This small molecule binds to this protein.
Small molecule (SMILES): CC(=O)N[C@H]1[C@H](O[C@H]2[C@H](O)[C@@H](NC(C)=O)CO[C@@H]2CO)O[C@H](CO)[C@@H](O)[C@@H]1O

Binding-site contacts:
Ligand atom C8 contacts residue ASN700 of chain 1.C at 4.1 Å.
Ligand atom C3 contacts residue ASN700 of chain 1.C at 3.7 Å.
Ligand atom N2 contacts residue ASN700 of chain 1.C at 2.8 Å (h-bond).
Ligand atom C1 contacts residue ASN700 of chain 1.C at 1.4 Å.
Ligand atom C2 contacts residue ASN700 of chain 1.C at 2.4 Å.
Ligand atom C7 contacts residue ASN700 of chain 1.C at 3.1 Å.
Ligand atom C1 contacts residue LEU905 of chain 1.C at 4.3 Å (hydrophobic).
Ligand atom C5 contacts residue LEU905 of chain 1.C at 4.2 Å (hydrophobic).
Ligand atom C5 contacts residue GLN909 of chain 1.C at 4.5 Å.
Ligand atom C5 contacts residue ASN700 of chain 1.C at 3.5 Å.
Ligand atom O5 contacts residue ASN700 of chain 1.C at 2.2 Å (h-bond).
Ligand atom C3 contacts residue LEU905 of chain 1.C at 4.4 Å (hydrophobic).
Ligand atom O7 contacts residue ASN700 of chain 1.C at 3.3 Å (h-bond).
Ligand atom O6 contacts residue GLN909 of chain 1.C at 3.2 Å (h-bond).
Ligand atom C6 contacts residue ASN700 of chain 1.C at 4.5 Å.
Ligand atom C4 contacts residue ASN700 of chain 1.C at 4.1 Å.
Ligand atom C6 contacts residue GLN909 of chain 1.C at 4.3 Å.

Sequence of chain 1.C:
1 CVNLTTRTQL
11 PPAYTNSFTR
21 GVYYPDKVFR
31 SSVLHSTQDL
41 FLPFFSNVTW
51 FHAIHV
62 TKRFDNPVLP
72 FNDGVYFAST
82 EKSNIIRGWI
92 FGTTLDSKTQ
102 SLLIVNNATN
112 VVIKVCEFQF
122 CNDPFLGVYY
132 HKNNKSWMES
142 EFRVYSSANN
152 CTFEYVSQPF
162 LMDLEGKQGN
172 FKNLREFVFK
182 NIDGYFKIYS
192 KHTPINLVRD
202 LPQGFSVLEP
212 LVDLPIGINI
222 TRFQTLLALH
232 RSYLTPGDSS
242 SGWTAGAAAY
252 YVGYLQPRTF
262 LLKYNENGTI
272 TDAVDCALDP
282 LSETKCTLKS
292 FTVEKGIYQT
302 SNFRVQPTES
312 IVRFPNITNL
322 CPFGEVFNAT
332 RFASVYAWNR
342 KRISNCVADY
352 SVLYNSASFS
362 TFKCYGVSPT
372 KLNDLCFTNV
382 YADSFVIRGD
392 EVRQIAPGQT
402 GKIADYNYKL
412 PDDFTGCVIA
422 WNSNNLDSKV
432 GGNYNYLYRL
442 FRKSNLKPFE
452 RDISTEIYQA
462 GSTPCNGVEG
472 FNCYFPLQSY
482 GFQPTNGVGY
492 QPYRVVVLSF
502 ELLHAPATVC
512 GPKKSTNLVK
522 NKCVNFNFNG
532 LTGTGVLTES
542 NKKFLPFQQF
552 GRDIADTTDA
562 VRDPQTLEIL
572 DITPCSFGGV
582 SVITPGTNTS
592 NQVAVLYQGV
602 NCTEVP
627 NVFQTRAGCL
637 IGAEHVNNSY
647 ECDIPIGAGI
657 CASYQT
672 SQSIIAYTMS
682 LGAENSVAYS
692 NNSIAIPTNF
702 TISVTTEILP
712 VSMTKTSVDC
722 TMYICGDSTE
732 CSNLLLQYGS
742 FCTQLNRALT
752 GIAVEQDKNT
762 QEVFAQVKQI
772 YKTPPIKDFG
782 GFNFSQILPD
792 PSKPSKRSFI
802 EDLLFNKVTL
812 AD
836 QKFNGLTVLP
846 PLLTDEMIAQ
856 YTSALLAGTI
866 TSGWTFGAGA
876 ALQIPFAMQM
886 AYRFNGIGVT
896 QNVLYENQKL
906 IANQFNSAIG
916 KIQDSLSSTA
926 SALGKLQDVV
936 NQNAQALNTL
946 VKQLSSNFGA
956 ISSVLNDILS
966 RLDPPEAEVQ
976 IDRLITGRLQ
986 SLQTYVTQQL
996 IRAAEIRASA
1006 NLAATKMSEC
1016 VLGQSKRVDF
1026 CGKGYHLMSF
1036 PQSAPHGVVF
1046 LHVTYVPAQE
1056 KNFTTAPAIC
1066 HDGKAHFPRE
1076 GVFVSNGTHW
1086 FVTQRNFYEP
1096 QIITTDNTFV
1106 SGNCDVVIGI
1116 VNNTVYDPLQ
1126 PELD